Binding-site contacts:
Ligand atom C03 contacts residue ALA350 of chain 4.A at 3.5 Å (hydrophobic).
Ligand atom O05 contacts residue ARG192 of chain 4.A at 3.2 Å (salt-bridge).
Ligand atom C04 contacts residue ARG192 of chain 4.A at 3.9 Å.
Ligand atom C30 contacts residue ALA285 of chain 4.A at 4.0 Å (hydrophobic).
Ligand atom C01 contacts residue PHE195 of chain 4.A at 3.6 Å (hydrophobic).
Ligand atom O02 contacts residue ALA350 of chain 4.A at 3.9 Å.
Ligand atom C01 contacts residue PHE193 of chain 4.A at 3.4 Å (hydrophobic).
Ligand atom C19 contacts residue ALA350 of chain 4.A at 3.3 Å (hydrophobic).
Ligand atom C29 contacts residue ALA285 of chain 4.A at 3.1 Å (hydrophobic).
Ligand atom C29 contacts residue PHE284 of chain 4.A at 3.7 Å (hydrophobic).
Ligand atom C32 contacts residue SER99 of chain 4.A at 3.5 Å.
Ligand atom C18 contacts residue ALA350 of chain 4.A at 3.5 Å (hydrophobic).
Ligand atom C28 contacts residue PHE284 of chain 4.A at 3.7 Å (hydrophobic).
Ligand atom C28 contacts residue ALA285 of chain 4.A at 3.6 Å (hydrophobic).
Ligand atom N16 contacts residue GLU354 of chain 4.A at 3.9 Å.
Ligand atom F31 contacts residue SER99 of chain 4.A at 2.9 Å.
Ligand atom C14 contacts residue GLU354 of chain 4.A at 4.0 Å.
Ligand atom C01 contacts residue ARG192 of chain 4.A at 4.0 Å.
Ligand atom C03 contacts residue ILE349 of chain 4.A at 3.8 Å (hydrophobic).
Ligand atom C36 contacts residue ARG192 of chain 4.A at 3.3 Å.
Ligand atom C21 contacts residue PHE37 of chain 4.A at 3.9 Å (hydrophobic).
Ligand atom C32 contacts residue HEM1 of chain 4.B at 3.3 Å.
Ligand atom O02 contacts residue MET351 of chain 4.A at 3.7 Å.
Ligand atom C36 contacts residue THR289 of chain 4.A at 3.7 Å.
Ligand atom C25 contacts residue HEM1 of chain 4.B at 3.6 Å.
Ligand atom C30 contacts residue SER99 of chain 4.A at 3.4 Å.
Ligand atom C26 contacts residue HEM1 of chain 4.B at 3.6 Å.
Ligand atom C20 contacts residue PHE37 of chain 4.A at 3.6 Å (hydrophobic).
Ligand atom F31 contacts residue ILE281 of chain 4.A at 3.5 Å.
Ligand atom O02 contacts residue ARG192 of chain 4.A at 4.0 Å.
Ligand atom C21 contacts residue PHE195 of chain 4.A at 4.0 Å (hydrophobic).
Ligand atom F31 contacts residue HEM1 of chain 4.B at 3.1 Å.
Ligand atom C03 contacts residue ARG192 of chain 4.A at 3.4 Å.
Ligand atom C22 contacts residue PHE195 of chain 4.A at 4.0 Å (hydrophobic).
Ligand atom C35 contacts residue HEM1 of chain 4.B at 3.2 Å.
Ligand atom C03 contacts residue MET351 of chain 4.A at 4.1 Å (hydrophobic).
Ligand atom C30 contacts residue HEM1 of chain 4.B at 3.4 Å.
Ligand atom N23 contacts residue PHE195 of chain 4.A at 4.0 Å.
Ligand atom C18 contacts residue ARG352 of chain 4.A at 3.8 Å.
Ligand atom C15 contacts residue GLU354 of chain 4.A at 3.8 Å.

Sequence of chain 4.A:
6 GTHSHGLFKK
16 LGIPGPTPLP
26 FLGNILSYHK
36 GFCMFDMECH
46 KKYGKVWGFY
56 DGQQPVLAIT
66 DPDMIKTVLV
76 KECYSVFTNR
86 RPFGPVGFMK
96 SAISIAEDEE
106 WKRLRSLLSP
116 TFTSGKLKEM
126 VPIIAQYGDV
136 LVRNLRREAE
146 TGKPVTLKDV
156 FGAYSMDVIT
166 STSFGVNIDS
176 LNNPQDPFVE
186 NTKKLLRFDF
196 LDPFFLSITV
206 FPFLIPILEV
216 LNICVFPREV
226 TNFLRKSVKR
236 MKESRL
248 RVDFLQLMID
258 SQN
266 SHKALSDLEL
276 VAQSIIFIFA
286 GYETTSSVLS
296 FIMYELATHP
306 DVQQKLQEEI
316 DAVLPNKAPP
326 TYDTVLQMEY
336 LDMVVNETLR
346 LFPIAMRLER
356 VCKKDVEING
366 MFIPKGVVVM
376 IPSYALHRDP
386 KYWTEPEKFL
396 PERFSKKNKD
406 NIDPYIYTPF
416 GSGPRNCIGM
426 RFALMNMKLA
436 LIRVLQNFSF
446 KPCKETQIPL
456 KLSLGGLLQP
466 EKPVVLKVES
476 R

The protein below binds the small molecule below.
Small molecule (SMILES): COCC(=O)O[C@]1(CCN(C)CCCc2nc3ccccc3[nH]2)CCc2cc(F)ccc2[C@@H]1C(C)C